Sequence of chain 1.B:
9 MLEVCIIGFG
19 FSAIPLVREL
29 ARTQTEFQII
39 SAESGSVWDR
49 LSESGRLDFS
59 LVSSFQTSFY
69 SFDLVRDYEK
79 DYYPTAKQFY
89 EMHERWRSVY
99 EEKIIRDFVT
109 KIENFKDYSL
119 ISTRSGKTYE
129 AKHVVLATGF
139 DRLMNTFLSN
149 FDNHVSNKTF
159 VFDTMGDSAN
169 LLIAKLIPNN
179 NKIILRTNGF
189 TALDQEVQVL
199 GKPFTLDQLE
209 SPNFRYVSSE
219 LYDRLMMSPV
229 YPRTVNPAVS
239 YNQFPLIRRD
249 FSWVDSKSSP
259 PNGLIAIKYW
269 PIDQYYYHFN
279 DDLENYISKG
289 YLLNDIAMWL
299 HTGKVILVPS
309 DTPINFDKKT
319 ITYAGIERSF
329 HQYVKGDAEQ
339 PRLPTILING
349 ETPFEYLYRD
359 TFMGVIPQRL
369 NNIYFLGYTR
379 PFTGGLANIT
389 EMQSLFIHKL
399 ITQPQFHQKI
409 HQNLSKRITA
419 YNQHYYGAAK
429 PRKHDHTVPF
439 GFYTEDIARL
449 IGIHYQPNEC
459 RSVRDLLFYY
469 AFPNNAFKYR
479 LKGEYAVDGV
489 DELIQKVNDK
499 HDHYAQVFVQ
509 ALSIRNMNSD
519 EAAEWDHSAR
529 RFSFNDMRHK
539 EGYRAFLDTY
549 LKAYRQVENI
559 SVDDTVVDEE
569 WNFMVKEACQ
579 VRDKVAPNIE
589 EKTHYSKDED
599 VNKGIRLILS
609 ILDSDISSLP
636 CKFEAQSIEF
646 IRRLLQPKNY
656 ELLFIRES

Binding-site contacts:
Ligand atom N contacts residue LEU223 of chain 1.B at 3.0 Å (h-bond).
Ligand atom CA contacts residue LEU223 of chain 1.B at 3.7 Å (hydrophobic).
Ligand atom C contacts residue LYS595 of chain 1.B at 3.8 Å.
Ligand atom O contacts residue GLN508 of chain 1.B at 4.0 Å.
Ligand atom CE2 contacts residue GLU208 of chain 1.B at 4.0 Å.
Ligand atom N contacts residue GLN508 of chain 1.B at 2.8 Å (h-bond).
Ligand atom O contacts residue SER531 of chain 1.B at 2.7 Å (h-bond).
Ligand atom CD2 contacts residue PHE532 of chain 1.B at 3.6 Å (hydrophobic).
Ligand atom CZ3 contacts residue MET224 of chain 1.B at 3.6 Å (hydrophobic).
Ligand atom NE1 contacts residue LEU207 of chain 1.B at 3.8 Å.
Ligand atom OXT contacts residue GLN508 of chain 1.B at 3.0 Å (h-bond).
Ligand atom CD1 contacts residue PHE532 of chain 1.B at 3.9 Å (hydrophobic).
Ligand atom CD2 contacts residue MET224 of chain 1.B at 3.6 Å (hydrophobic).
Ligand atom CD1 contacts residue LEU207 of chain 1.B at 3.3 Å (hydrophobic).
Ligand atom OXT contacts residue SER531 of chain 1.B at 3.6 Å.
Ligand atom CB contacts residue LEU223 of chain 1.B at 3.7 Å (hydrophobic).
Ligand atom OXT contacts residue LEU207 of chain 1.B at 3.8 Å.
Ligand atom CG contacts residue PHE532 of chain 1.B at 3.6 Å (hydrophobic).
Ligand atom BR1 contacts residue PHE380 of chain 1.B at 3.8 Å.
Ligand atom CE2 contacts residue PHE532 of chain 1.B at 3.6 Å (hydrophobic).
Ligand atom NE1 contacts residue PHE532 of chain 1.B at 3.8 Å.
Ligand atom NE1 contacts residue GLU208 of chain 1.B at 3.9 Å.
Ligand atom O contacts residue PHE532 of chain 1.B at 4.0 Å.
Ligand atom CG contacts residue MET224 of chain 1.B at 4.0 Å (hydrophobic).
Ligand atom N contacts residue ASP524 of chain 1.B at 3.0 Å (salt-bridge).
Ligand atom O contacts residue ASP524 of chain 1.B at 4.0 Å.
Ligand atom C contacts residue SER531 of chain 1.B at 3.6 Å.
Ligand atom CZ2 contacts residue LEU204 of chain 1.B at 4.0 Å (hydrophobic).
Ligand atom BR1 contacts residue VAL228 of chain 1.B at 3.5 Å.
Ligand atom C contacts residue GLN508 of chain 1.B at 3.3 Å.
Ligand atom CA contacts residue GLN508 of chain 1.B at 3.3 Å.
Ligand atom CE2 contacts residue LEU204 of chain 1.B at 3.9 Å (hydrophobic).
Ligand atom BR1 contacts residue MET224 of chain 1.B at 3.5 Å.
Ligand atom CH2 contacts residue MET224 of chain 1.B at 4.0 Å (hydrophobic).
Ligand atom CE3 contacts residue PHE532 of chain 1.B at 3.9 Å (hydrophobic).
Ligand atom NE1 contacts residue LEU204 of chain 1.B at 3.1 Å (h-bond).
Ligand atom CE3 contacts residue MET224 of chain 1.B at 3.3 Å (hydrophobic).
Ligand atom CE2 contacts residue MET224 of chain 1.B at 3.9 Å (hydrophobic).
Ligand atom CZ2 contacts residue GLU208 of chain 1.B at 3.5 Å.
Ligand atom O contacts residue LYS595 of chain 1.B at 3.4 Å (salt-bridge).

A protein and the small-molecule ligand that binds it are described below.
Small molecule (SMILES): N[C@@H](Cc1c[nH]c2ccc(Br)cc12)C(=O)O